Sequence of chain 1.C:
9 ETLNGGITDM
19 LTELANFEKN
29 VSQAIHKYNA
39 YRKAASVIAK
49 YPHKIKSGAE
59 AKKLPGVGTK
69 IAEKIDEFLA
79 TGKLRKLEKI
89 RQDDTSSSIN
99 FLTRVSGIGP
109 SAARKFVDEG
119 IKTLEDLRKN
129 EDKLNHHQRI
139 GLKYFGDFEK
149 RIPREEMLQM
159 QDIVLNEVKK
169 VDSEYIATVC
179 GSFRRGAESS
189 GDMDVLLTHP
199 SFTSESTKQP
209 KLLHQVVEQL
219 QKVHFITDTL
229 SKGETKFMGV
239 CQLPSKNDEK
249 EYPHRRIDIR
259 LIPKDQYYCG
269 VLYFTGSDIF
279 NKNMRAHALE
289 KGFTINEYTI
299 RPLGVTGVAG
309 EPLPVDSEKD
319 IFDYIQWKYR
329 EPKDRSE

Binding-site contacts:
Ligand atom OP2 contacts residue GLY107 of chain 1.C at 3.2 Å.
Ligand atom N2 contacts residue DT5 of chain 1.A at 3.1 Å (h-bond).
Ligand atom C4 contacts residue DA2 of chain 1.A at 3.1 Å.
Ligand atom N6 contacts residue DT3 of chain 1.A at 3.1 Å (h-bond).
Ligand atom N2 contacts residue DC4 of chain 1.A at 2.6 Å (h-bond).
Ligand atom C2 contacts residue DG6 of chain 1.A at 3.1 Å.
Ligand atom N6 contacts residue DA2 of chain 1.A at 2.9 Å (h-bond).
Ligand atom N1 contacts residue DC1 of chain 1.A at 2.7 Å (h-bond).
Ligand atom OP2 contacts residue SER109 of chain 1.C at 2.9 Å (h-bond).
Ligand atom OP1 contacts residue ILE106 of chain 1.C at 3.3 Å (h-bond).
Ligand atom N1 contacts residue DG6 of chain 1.A at 3.4 Å (h-bond).
Ligand atom N4 contacts residue DG6 of chain 1.A at 3.2 Å (h-bond).
Ligand atom OP2 contacts residue NA1 of chain 1.F at 3.4 Å (h-bond).
Ligand atom N1 contacts residue DA2 of chain 1.A at 3.3 Å (h-bond).
Ligand atom C2 contacts residue DC1 of chain 1.A at 3.4 Å.
Ligand atom N3 contacts residue DG6 of chain 1.A at 2.7 Å (h-bond).
Ligand atom O2 contacts residue DA2 of chain 1.A at 3.4 Å.
Ligand atom O6 contacts residue DT3 of chain 1.A at 3.0 Å (h-bond).
Ligand atom N3 contacts residue DA2 of chain 1.A at 2.5 Å (h-bond).
Ligand atom O6 contacts residue DC1 of chain 1.A at 2.7 Å (h-bond).
Ligand atom N1 contacts residue DT3 of chain 1.A at 2.6 Å (h-bond).
Ligand atom C2 contacts residue DT3 of chain 1.A at 3.0 Å.
Ligand atom OP1 contacts residue GLY107 of chain 1.C at 2.9 Å (h-bond).
Ligand atom O2 contacts residue DG6 of chain 1.A at 2.3 Å (h-bond).
Ligand atom O4 contacts residue DA2 of chain 1.A at 2.7 Å (h-bond).
Ligand atom OP1 contacts residue ALA110 of chain 1.C at 3.2 Å.
Ligand atom OP2 contacts residue PRO108 of chain 1.C at 3.1 Å (h-bond).
Ligand atom OP1 contacts residue GLY105 of chain 1.C at 2.3 Å (h-bond).
Ligand atom OP1 contacts residue NA1 of chain 1.F at 2.6 Å (h-bond).
Ligand atom OP1 contacts residue SER104 of chain 1.C at 3.3 Å.
Ligand atom O6 contacts residue DC4 of chain 1.A at 2.6 Å (h-bond).
Ligand atom N6 contacts residue DT5 of chain 1.A at 3.1 Å (h-bond).
Ligand atom C2 contacts residue DG6 of chain 1.A at 3.0 Å.
Ligand atom N2 contacts residue LYS234 of chain 1.C at 3.2 Å (salt-bridge).
Ligand atom C6 contacts residue DC4 of chain 1.A at 3.4 Å.
Ligand atom P contacts residue GLY107 of chain 1.C at 3.4 Å.
Ligand atom N1 contacts residue DC4 of chain 1.A at 2.7 Å (h-bond).
Ligand atom N4 contacts residue DT5 of chain 1.A at 3.3 Å (h-bond).
Ligand atom N2 contacts residue DC1 of chain 1.A at 2.5 Å (h-bond).
Ligand atom N1 contacts residue DT5 of chain 1.A at 2.9 Å (h-bond).

A small-molecule ligand and the protein it binds are described below.
Small molecule (SMILES): Cc1cn([C@H]2C[C@H](O[P](=O)(O)OC[C@H]3O[C@@H](n4cnc5c(=O)nc(N)[nH]c54)C[C@@H]3O)[C@@H](CO[P](=O)(O)O[C@H]3C[C@H](n4cnc5c(N)ncnc54)O[C@@H]3CO[P](=O)(O)O[C@H]3C[C@H](n4cnc5c(=O)nc(N)[nH]c54)O[C@@H]3CO[P](=O)(O)O[C@H]3C[C@H](n4cnc5c(N)ncnc54)O[C@@H]3CO[P](=O)(O)O[C@H]3C[C@H](n4ccc(N)nc4=O)O[C@@H]3COP(=O)(O)O)O2)c(=O)[nH]c1=O